The protein below binds the small molecule below.
Small molecule (SMILES): CC(=O)N[C@@H]1[C@@H](O)[C@H](O)[C@@H](CO)O[C@H]1O

Binding-site contacts:
Ligand atom O5 contacts residue ASN337 of chain 1.A at 2.4 Å (h-bond).
Ligand atom C7 contacts residue ASN337 of chain 1.A at 3.3 Å.
Ligand atom C2 contacts residue ASN337 of chain 1.A at 2.5 Å.
Ligand atom N2 contacts residue LYS336 of chain 1.A at 4.1 Å.
Ligand atom O6 contacts residue ASP290 of chain 1.A at 3.1 Å (salt-bridge).
Ligand atom C7 contacts residue LYS336 of chain 1.A at 4.0 Å.
Ligand atom C1 contacts residue LYS336 of chain 1.A at 4.2 Å.
Ligand atom C5 contacts residue ASN337 of chain 1.A at 3.8 Å.
Ligand atom C3 contacts residue ASN337 of chain 1.A at 3.9 Å.
Ligand atom O7 contacts residue ASN337 of chain 1.A at 3.2 Å (h-bond).
Ligand atom C8 contacts residue LYS336 of chain 1.A at 3.6 Å.
Ligand atom C8 contacts residue ASN337 of chain 1.A at 4.4 Å.
Ligand atom C4 contacts residue ASN337 of chain 1.A at 4.3 Å.
Ligand atom C1 contacts residue ASN337 of chain 1.A at 1.5 Å.
Ligand atom C6 contacts residue ASP290 of chain 1.A at 3.9 Å.
Ligand atom N2 contacts residue ASN337 of chain 1.A at 2.9 Å (h-bond).

Sequence of chain 1.A:
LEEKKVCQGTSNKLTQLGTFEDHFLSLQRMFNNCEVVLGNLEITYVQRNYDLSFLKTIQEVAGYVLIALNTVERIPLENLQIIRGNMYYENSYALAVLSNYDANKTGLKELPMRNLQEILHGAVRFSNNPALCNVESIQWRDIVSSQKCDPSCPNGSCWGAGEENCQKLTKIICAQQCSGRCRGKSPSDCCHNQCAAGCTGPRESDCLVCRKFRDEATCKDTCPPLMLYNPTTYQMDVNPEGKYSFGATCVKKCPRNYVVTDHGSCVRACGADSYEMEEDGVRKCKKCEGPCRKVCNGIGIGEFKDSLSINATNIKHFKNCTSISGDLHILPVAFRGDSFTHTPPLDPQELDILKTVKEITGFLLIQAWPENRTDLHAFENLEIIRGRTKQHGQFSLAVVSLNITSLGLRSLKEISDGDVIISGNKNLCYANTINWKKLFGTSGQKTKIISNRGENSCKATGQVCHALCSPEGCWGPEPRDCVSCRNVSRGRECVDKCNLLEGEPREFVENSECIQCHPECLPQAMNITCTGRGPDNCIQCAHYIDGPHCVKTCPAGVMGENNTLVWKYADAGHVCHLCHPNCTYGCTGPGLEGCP